This small molecule binds to this protein.
Small molecule (SMILES): Cc1onc(O)c1C[C@H](N)C(=O)O

Sequence of chain 1.B:
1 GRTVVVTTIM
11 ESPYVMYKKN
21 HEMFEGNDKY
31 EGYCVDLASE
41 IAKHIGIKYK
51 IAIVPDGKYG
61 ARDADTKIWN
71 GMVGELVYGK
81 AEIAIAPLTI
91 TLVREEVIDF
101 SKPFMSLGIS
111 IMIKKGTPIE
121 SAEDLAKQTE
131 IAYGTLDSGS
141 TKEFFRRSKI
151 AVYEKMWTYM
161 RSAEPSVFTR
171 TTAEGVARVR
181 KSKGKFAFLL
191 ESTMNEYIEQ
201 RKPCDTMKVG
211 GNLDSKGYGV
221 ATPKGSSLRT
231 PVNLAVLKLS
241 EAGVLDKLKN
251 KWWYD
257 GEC

Binding-site contacts:
Ligand atom OT2 contacts residue PRO87 of chain 1.B at 3.8 Å.
Ligand atom CG contacts residue LEU136 of chain 1.B at 3.8 Å (hydrophobic).
Ligand atom NE1 contacts residue LEU190 of chain 1.B at 3.7 Å.
Ligand atom CE2 contacts residue TYR218 of chain 1.B at 4.0 Å (hydrophobic).
Ligand atom CG contacts residue GLU191 of chain 1.B at 3.4 Å.
Ligand atom C contacts residue ARG94 of chain 1.B at 3.5 Å.
Ligand atom OE2 contacts residue GLU191 of chain 1.B at 3.5 Å (salt-bridge).
Ligand atom CE2 contacts residue MET194 of chain 1.B at 4.0 Å (hydrophobic).
Ligand atom OT2 contacts residue ARG94 of chain 1.B at 2.8 Å (salt-bridge).
Ligand atom OT2 contacts residue SER140 of chain 1.B at 3.8 Å.
Ligand atom OT2 contacts residue THR89 of chain 1.B at 3.0 Å (h-bond).
Ligand atom CB contacts residue TYR59 of chain 1.B at 3.8 Å (hydrophobic).
Ligand atom CB contacts residue LEU136 of chain 1.B at 3.7 Å (hydrophobic).
Ligand atom OT2 contacts residue TYR59 of chain 1.B at 3.7 Å.
Ligand atom N contacts residue TYR218 of chain 1.B at 3.8 Å.
Ligand atom N contacts residue PRO87 of chain 1.B at 3.0 Å (h-bond).
Ligand atom C contacts residue TYR59 of chain 1.B at 3.8 Å (hydrophobic).
Ligand atom OT1 contacts residue ARG94 of chain 1.B at 3.0 Å (salt-bridge).
Ligand atom N contacts residue GLU191 of chain 1.B at 2.7 Å (salt-bridge).
Ligand atom OT2 contacts residue LEU88 of chain 1.B at 3.8 Å.
Ligand atom N contacts residue THR89 of chain 1.B at 2.8 Å (h-bond).
Ligand atom C contacts residue THR89 of chain 1.B at 3.8 Å.
Ligand atom OT1 contacts residue SER140 of chain 1.B at 3.1 Å (h-bond).
Ligand atom NE1 contacts residue GLU191 of chain 1.B at 3.0 Å (salt-bridge).
Ligand atom OT1 contacts residue TYR59 of chain 1.B at 3.6 Å.
Ligand atom CE2 contacts residue GLU191 of chain 1.B at 3.5 Å.
Ligand atom CA contacts residue THR89 of chain 1.B at 3.5 Å.
Ligand atom CD1 contacts residue LEU136 of chain 1.B at 3.8 Å (hydrophobic).
Ligand atom CE2 contacts residue PRO87 of chain 1.B at 4.0 Å (hydrophobic).
Ligand atom CD1 contacts residue THR141 of chain 1.B at 3.7 Å.
Ligand atom OT1 contacts residue GLY139 of chain 1.B at 3.4 Å.
Ligand atom C contacts residue SER140 of chain 1.B at 3.2 Å.
Ligand atom CD1 contacts residue GLU191 of chain 1.B at 3.8 Å.
Ligand atom CE2 contacts residue TYR59 of chain 1.B at 3.2 Å (hydrophobic).
Ligand atom CA contacts residue GLU191 of chain 1.B at 3.4 Å.
Ligand atom OE2 contacts residue MET194 of chain 1.B at 3.6 Å.
Ligand atom OE1 contacts residue LEU136 of chain 1.B at 3.8 Å.
Ligand atom CD2 contacts residue GLU191 of chain 1.B at 3.1 Å.
Ligand atom OE1 contacts residue THR141 of chain 1.B at 2.7 Å (h-bond).
Ligand atom CA contacts residue SER140 of chain 1.B at 3.4 Å.